This protein binds this small molecule.
Small molecule (SMILES): CCCCC[C@H](O)/C=C/[C@@H]1[C@@H](C/C=C\CCCC(=O)O)[C@H]2CO[C@@H]1C2

Binding-site contacts:
Ligand atom C20 contacts residue TYR118 of chain 1.B at 3.9 Å (hydrophobic).
Ligand atom C14 contacts residue TRP41 of chain 1.B at 3.6 Å (hydrophobic).
Ligand atom C11 contacts residue GLN20 of chain 1.B at 3.5 Å.
Ligand atom C2 contacts residue VAL137 of chain 1.B at 4.0 Å (hydrophobic).
Ligand atom C13 contacts residue TRP41 of chain 1.B at 3.4 Å (hydrophobic).
Ligand atom C4 contacts residue HIS134 of chain 1.B at 3.6 Å.
Ligand atom C5 contacts residue VAL137 of chain 1.B at 3.8 Å (hydrophobic).
Ligand atom C10 contacts residue HIS39 of chain 1.B at 4.0 Å.
Ligand atom C16 contacts residue TYR53 of chain 1.B at 3.3 Å (hydrophobic).
Ligand atom C1 contacts residue LYS153 of chain 1.B at 3.8 Å.
Ligand atom C18 contacts residue HIS122 of chain 1.B at 3.7 Å.
Ligand atom C5 contacts residue GLY135 of chain 1.B at 3.5 Å.
Ligand atom O3 contacts residue TRP38 of chain 1.B at 2.7 Å (h-bond).
Ligand atom C13 contacts residue TYR53 of chain 1.B at 4.0 Å (hydrophobic).
Ligand atom C6 contacts residue GLY135 of chain 1.B at 3.2 Å.
Ligand atom C14 contacts residue TYR16 of chain 1.B at 3.8 Å (hydrophobic).
Ligand atom O1 contacts residue LYS153 of chain 1.B at 2.9 Å (salt-bridge).
Ligand atom C17 contacts residue LEU43 of chain 1.B at 3.9 Å (hydrophobic).
Ligand atom O3 contacts residue TYR53 of chain 1.B at 2.9 Å (h-bond).
Ligand atom C18 contacts residue TRP41 of chain 1.B at 3.6 Å (hydrophobic).
Ligand atom C19 contacts residue VAL57 of chain 1.B at 3.4 Å (hydrophobic).
Ligand atom C3 contacts residue VAL137 of chain 1.B at 4.1 Å (hydrophobic).
Ligand atom C8 contacts residue TRP41 of chain 1.B at 3.8 Å (hydrophobic).
Ligand atom O2 contacts residue LYS153 of chain 1.B at 3.7 Å.
Ligand atom C17 contacts residue TRP41 of chain 1.B at 3.7 Å (hydrophobic).
Ligand atom C3 contacts residue THR136 of chain 1.B at 4.1 Å.
Ligand atom C1 contacts residue VAL137 of chain 1.B at 4.0 Å (hydrophobic).
Ligand atom C20 contacts residue VAL57 of chain 1.B at 3.8 Å (hydrophobic).
Ligand atom C7 contacts residue TYR16 of chain 1.B at 3.6 Å (hydrophobic).
Ligand atom C12 contacts residue TYR16 of chain 1.B at 3.7 Å (hydrophobic).
Ligand atom C4 contacts residue THR136 of chain 1.B at 3.9 Å.
Ligand atom C15 contacts residue TYR53 of chain 1.B at 3.3 Å (hydrophobic).
Ligand atom C5 contacts residue THR136 of chain 1.B at 3.5 Å.
Ligand atom C14 contacts residue TYR53 of chain 1.B at 3.3 Å (hydrophobic).
Ligand atom C15 contacts residue TRP38 of chain 1.B at 3.8 Å (hydrophobic).
Ligand atom C13 contacts residue TRP38 of chain 1.B at 3.7 Å (hydrophobic).
Ligand atom C21 contacts residue LEU13 of chain 1.B at 4.0 Å (hydrophobic).
Ligand atom O5 contacts residue TYR16 of chain 1.B at 3.6 Å.
Ligand atom C5 contacts residue HIS134 of chain 1.B at 4.0 Å.
Ligand atom C15 contacts residue TRP41 of chain 1.B at 3.4 Å (hydrophobic).

Sequence of chain 1.B:
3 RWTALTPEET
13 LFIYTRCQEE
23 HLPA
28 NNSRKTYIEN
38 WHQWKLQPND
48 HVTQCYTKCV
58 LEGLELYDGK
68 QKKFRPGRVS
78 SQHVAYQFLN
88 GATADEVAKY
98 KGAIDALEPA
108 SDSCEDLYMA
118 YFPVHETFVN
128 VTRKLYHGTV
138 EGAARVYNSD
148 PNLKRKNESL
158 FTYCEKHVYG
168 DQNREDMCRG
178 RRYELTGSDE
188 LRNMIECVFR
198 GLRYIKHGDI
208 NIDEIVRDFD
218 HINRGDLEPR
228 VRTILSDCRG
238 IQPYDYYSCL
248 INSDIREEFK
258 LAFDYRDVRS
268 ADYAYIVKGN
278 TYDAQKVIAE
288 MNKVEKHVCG